Binding-site contacts:
Ligand atom C33 contacts residue TRP41 of chain 1.A at 3.5 Å (hydrophobic).
Ligand atom C14 contacts residue ILE106 of chain 1.A at 3.8 Å (hydrophobic).
Ligand atom N29 contacts residue VAL47 of chain 1.A at 4.0 Å.
Ligand atom C22 contacts residue LEU54 of chain 1.A at 4.1 Å (hydrophobic).
Ligand atom N13 contacts residue PRO42 of chain 1.A at 3.1 Å (h-bond).
Ligand atom C26 contacts residue ASN100 of chain 1.A at 3.9 Å.
Ligand atom C23 contacts residue LEU54 of chain 1.A at 3.7 Å (hydrophobic).
Ligand atom C36 contacts residue ASP105 of chain 1.A at 3.7 Å.
Ligand atom N28 contacts residue ASN100 of chain 1.A at 3.6 Å (h-bond).
Ligand atom C1 contacts residue TRP41 of chain 1.A at 3.9 Å (hydrophobic).
Ligand atom C30 contacts residue PRO42 of chain 1.A at 4.0 Å (hydrophobic).
Ligand atom O35 contacts residue MET109 of chain 1.A at 3.8 Å.
Ligand atom C31 contacts residue ASN100 of chain 1.A at 3.8 Å.
Ligand atom C9 contacts residue PRO42 of chain 1.A at 3.8 Å (hydrophobic).
Ligand atom N27 contacts residue TYR57 of chain 1.A at 4.0 Å.
Ligand atom C33 contacts residue PRO42 of chain 1.A at 4.0 Å (hydrophobic).
Ligand atom C34 contacts residue MET109 of chain 1.A at 3.5 Å (hydrophobic).
Ligand atom C12 contacts residue VAL47 of chain 1.A at 3.9 Å (hydrophobic).
Ligand atom C34 contacts residue PRO42 of chain 1.A at 3.8 Å (hydrophobic).
Ligand atom C12 contacts residue PRO42 of chain 1.A at 3.3 Å (hydrophobic).
Ligand atom C4 contacts residue LEU52 of chain 1.A at 3.8 Å (hydrophobic).
Ligand atom N28 contacts residue CYS96 of chain 1.A at 3.9 Å.
Ligand atom C3 contacts residue LEU52 of chain 1.A at 3.8 Å (hydrophobic).
Ligand atom C2 contacts residue LEU52 of chain 1.A at 4.0 Å (hydrophobic).
Ligand atom N27 contacts residue ASN100 of chain 1.A at 3.0 Å (h-bond).
Ligand atom C11 contacts residue ILE106 of chain 1.A at 4.0 Å (hydrophobic).
Ligand atom C9 contacts residue LEU52 of chain 1.A at 3.6 Å (hydrophobic).
Ligand atom C30 contacts residue PHE43 of chain 1.A at 3.7 Å (hydrophobic).
Ligand atom C21 contacts residue LEU52 of chain 1.A at 4.0 Å (hydrophobic).
Ligand atom C31 contacts residue LEU54 of chain 1.A at 3.8 Å (hydrophobic).
Ligand atom C10 contacts residue ILE106 of chain 1.A at 3.9 Å (hydrophobic).
Ligand atom C32 contacts residue LEU52 of chain 1.A at 4.0 Å (hydrophobic).
Ligand atom C2 contacts residue TRP41 of chain 1.A at 3.7 Å (hydrophobic).
Ligand atom C5 contacts residue LEU52 of chain 1.A at 3.7 Å (hydrophobic).
Ligand atom C8 contacts residue LEU52 of chain 1.A at 3.7 Å (hydrophobic).
Ligand atom N7 contacts residue LEU52 of chain 1.A at 4.0 Å.
Ligand atom N29 contacts residue ILE106 of chain 1.A at 3.8 Å.
Ligand atom N13 contacts residue LEU52 of chain 1.A at 3.9 Å.
Ligand atom C3 contacts residue TRP41 of chain 1.A at 3.9 Å (hydrophobic).
Ligand atom C34 contacts residue TRP41 of chain 1.A at 3.8 Å (hydrophobic).

Sequence of chain 1.A:
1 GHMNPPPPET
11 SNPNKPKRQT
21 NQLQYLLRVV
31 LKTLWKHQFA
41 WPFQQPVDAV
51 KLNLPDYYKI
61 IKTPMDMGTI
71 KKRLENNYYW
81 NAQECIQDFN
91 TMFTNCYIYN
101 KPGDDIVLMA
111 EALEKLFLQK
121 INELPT

A protein and the small-molecule ligand that binds it are described below.
Small molecule (SMILES): Cc1nnn(C)c1-c1cnc2c3ccc(C(C)(C)O)cc3n([C@H](c3ccccc3)C3CCOCC3)c2c1